This small molecule binds to this protein.
Small molecule (SMILES): COc1cc(C)c2nc3[nH]nc(C)c3c(CN3CCOCC3)c2c1

Binding-site contacts:
Ligand atom C18 contacts residue LEU238 of chain 1.B at 3.4 Å (hydrophobic).
Ligand atom C21 contacts residue PHE259 of chain 1.B at 3.7 Å (hydrophobic).
Ligand atom C1 contacts residue PHE292 of chain 1.B at 3.4 Å (hydrophobic).
Ligand atom C6 contacts residue GLN289 of chain 1.B at 3.6 Å.
Ligand atom N12 contacts residue ILE255 of chain 1.B at 3.4 Å.
Ligand atom C7 contacts residue PHE292 of chain 1.B at 3.8 Å (hydrophobic).
Ligand atom N12 contacts residue GLN289 of chain 1.B at 3.8 Å.
Ligand atom C20 contacts residue TYR87 of chain 1.B at 3.9 Å (hydrophobic).
Ligand atom N8 contacts residue PHE292 of chain 1.B at 3.9 Å.
Ligand atom C14 contacts residue PHE259 of chain 1.B at 3.8 Å (hydrophobic).
Ligand atom C10 contacts residue PHE259 of chain 1.B at 3.8 Å (hydrophobic).
Ligand atom C13 contacts residue ILE255 of chain 1.B at 4.0 Å (hydrophobic).
Ligand atom O22 contacts residue HIS88 of chain 1.B at 3.2 Å.
Ligand atom C17 contacts residue GLN289 of chain 1.B at 3.3 Å.
Ligand atom C6 contacts residue PHE292 of chain 1.B at 3.8 Å (hydrophobic).
Ligand atom C16 contacts residue LEU198 of chain 1.B at 3.9 Å (hydrophobic).
Ligand atom N8 contacts residue GLN289 of chain 1.B at 2.9 Å (h-bond).
Ligand atom C21 contacts residue TYR87 of chain 1.B at 3.9 Å (hydrophobic).
Ligand atom C9 contacts residue PHE259 of chain 1.B at 3.8 Å (hydrophobic).
Ligand atom C5 contacts residue PHE292 of chain 1.B at 3.5 Å (hydrophobic).
Ligand atom C17 contacts residue TYR256 of chain 1.B at 3.2 Å (hydrophobic).
Ligand atom C18 contacts residue PHE292 of chain 1.B at 3.5 Å (hydrophobic).
Ligand atom C17 contacts residue GLY288 of chain 1.B at 3.7 Å.
Ligand atom C4 contacts residue GLN289 of chain 1.B at 3.9 Å.
Ligand atom C3 contacts residue PHE292 of chain 1.B at 3.5 Å (hydrophobic).
Ligand atom C7 contacts residue ILE255 of chain 1.B at 3.6 Å (hydrophobic).
Ligand atom C2 contacts residue PHE292 of chain 1.B at 3.5 Å (hydrophobic).
Ligand atom C5 contacts residue PHE259 of chain 1.B at 4.0 Å (hydrophobic).
Ligand atom C4 contacts residue PHE292 of chain 1.B at 3.8 Å (hydrophobic).
Ligand atom N11 contacts residue ILE255 of chain 1.B at 3.7 Å.
Ligand atom N11 contacts residue GLN289 of chain 1.B at 2.8 Å (h-bond).
Ligand atom C21 contacts residue HIS88 of chain 1.B at 3.9 Å.
Ligand atom C14 contacts residue MET276 of chain 1.B at 3.5 Å (hydrophobic).
Ligand atom C7 contacts residue VAL241 of chain 1.B at 4.0 Å (hydrophobic).
Ligand atom C21 contacts residue ILE255 of chain 1.B at 3.8 Å (hydrophobic).
Ligand atom O15 contacts residue MET276 of chain 1.B at 3.6 Å.
Ligand atom N12 contacts residue VAL241 of chain 1.B at 3.5 Å.
Ligand atom C13 contacts residue LEU238 of chain 1.B at 3.5 Å (hydrophobic).
Ligand atom C13 contacts residue VAL241 of chain 1.B at 4.0 Å (hydrophobic).
Ligand atom C20 contacts residue ILE255 of chain 1.B at 3.9 Å (hydrophobic).

Sequence of chain 1.B:
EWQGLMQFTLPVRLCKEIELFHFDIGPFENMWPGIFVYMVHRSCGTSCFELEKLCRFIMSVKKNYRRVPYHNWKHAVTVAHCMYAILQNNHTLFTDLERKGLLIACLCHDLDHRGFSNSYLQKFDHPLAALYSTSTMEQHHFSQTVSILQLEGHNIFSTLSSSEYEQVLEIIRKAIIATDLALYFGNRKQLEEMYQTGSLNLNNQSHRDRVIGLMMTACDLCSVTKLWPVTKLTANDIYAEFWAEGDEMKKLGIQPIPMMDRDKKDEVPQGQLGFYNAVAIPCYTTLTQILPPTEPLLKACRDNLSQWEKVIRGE